Binding-site contacts:
Ligand atom C2 contacts residue ASN324 of chain 1.G at 2.3 Å.
Ligand atom C7 contacts residue ASN324 of chain 1.G at 3.7 Å.
Ligand atom C1 contacts residue ASN324 of chain 1.G at 1.4 Å.
Ligand atom C8 contacts residue ASN324 of chain 1.G at 4.4 Å.
Ligand atom C3 contacts residue ASN324 of chain 1.G at 3.5 Å.
Ligand atom C4 contacts residue ASN324 of chain 1.G at 3.7 Å.
Ligand atom C6 contacts residue ASN324 of chain 1.G at 4.1 Å.
Ligand atom N2 contacts residue ASN324 of chain 1.G at 3.1 Å (h-bond).
Ligand atom C5 contacts residue ASN324 of chain 1.G at 3.2 Å.
Ligand atom O6 contacts residue ASN324 of chain 1.G at 4.1 Å.
Ligand atom O5 contacts residue ASN324 of chain 1.G at 1.8 Å (h-bond).
Ligand atom O6 contacts residue LYS316 of chain 1.G at 3.4 Å (salt-bridge).
Ligand atom O7 contacts residue ASN324 of chain 1.G at 3.6 Å.
Ligand atom C6 contacts residue LYS316 of chain 1.G at 4.4 Å.

Sequence of chain 1.G:
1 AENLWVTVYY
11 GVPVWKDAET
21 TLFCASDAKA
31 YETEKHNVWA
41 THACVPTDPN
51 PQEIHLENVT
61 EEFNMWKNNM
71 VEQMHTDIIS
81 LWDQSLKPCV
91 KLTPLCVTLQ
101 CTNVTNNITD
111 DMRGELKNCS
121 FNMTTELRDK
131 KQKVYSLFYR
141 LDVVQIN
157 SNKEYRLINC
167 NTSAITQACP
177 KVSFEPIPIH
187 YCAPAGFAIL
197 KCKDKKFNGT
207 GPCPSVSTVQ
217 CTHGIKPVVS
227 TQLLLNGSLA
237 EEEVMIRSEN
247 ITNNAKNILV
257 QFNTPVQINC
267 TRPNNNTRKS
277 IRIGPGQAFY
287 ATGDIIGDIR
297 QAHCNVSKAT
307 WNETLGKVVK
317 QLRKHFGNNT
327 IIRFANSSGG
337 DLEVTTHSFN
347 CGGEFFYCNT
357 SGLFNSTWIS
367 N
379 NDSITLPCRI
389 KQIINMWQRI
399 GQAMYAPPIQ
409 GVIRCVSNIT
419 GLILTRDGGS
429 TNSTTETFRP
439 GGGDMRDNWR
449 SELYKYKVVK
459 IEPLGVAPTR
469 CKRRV

A protein and the small-molecule ligand that binds it are described below.
Small molecule (SMILES): CC(=O)N[C@@H]1[C@@H](O)[C@H](O)[C@@H](CO)O[C@H]1O